This protein binds this small molecule.
Small molecule (SMILES): C=C(NCc1c(COP(=O)(O)O)cnc(C)c1O)C(=O)O

Sequence of chain 1.D:
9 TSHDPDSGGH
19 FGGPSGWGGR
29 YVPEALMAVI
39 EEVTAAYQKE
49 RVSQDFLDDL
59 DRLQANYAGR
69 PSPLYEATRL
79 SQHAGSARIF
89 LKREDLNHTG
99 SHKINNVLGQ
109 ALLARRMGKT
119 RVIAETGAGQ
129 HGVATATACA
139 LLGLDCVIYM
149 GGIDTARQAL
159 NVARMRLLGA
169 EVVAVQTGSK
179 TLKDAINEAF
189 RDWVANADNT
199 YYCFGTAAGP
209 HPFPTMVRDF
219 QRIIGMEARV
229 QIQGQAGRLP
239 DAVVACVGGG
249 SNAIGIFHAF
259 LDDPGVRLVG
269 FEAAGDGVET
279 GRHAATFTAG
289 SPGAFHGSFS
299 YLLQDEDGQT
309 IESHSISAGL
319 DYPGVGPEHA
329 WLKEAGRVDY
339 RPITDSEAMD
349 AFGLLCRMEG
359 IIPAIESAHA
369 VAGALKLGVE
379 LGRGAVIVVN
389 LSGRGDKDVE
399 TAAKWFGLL

Binding-site contacts:
Ligand atom C2 contacts residue SER390 of chain 1.D at 3.5 Å.
Ligand atom OP2 contacts residue SER249 of chain 1.D at 3.5 Å (h-bond).
Ligand atom OP2 contacts residue GLY247 of chain 1.D at 3.0 Å (h-bond).
Ligand atom N contacts residue LYS101 of chain 1.D at 3.3 Å.
Ligand atom OP3 contacts residue SER249 of chain 1.D at 3.0 Å (h-bond).
Ligand atom C6 contacts residue GLU364 of chain 1.D at 3.5 Å.
Ligand atom OXT contacts residue GLY127 of chain 1.D at 3.4 Å (h-bond).
Ligand atom P contacts residue SER249 of chain 1.D at 3.3 Å.
Ligand atom OP4 contacts residue LYS101 of chain 1.D at 3.5 Å (salt-bridge).
Ligand atom P contacts residue GLY248 of chain 1.D at 3.4 Å.
Ligand atom C6 contacts residue SER390 of chain 1.D at 3.4 Å.
Ligand atom N1 contacts residue GLU364 of chain 1.D at 3.4 Å.
Ligand atom OP3 contacts residue HIS100 of chain 1.D at 3.2 Å (h-bond).
Ligand atom N1 contacts residue SER390 of chain 1.D at 2.6 Å (h-bond).
Ligand atom OP1 contacts residue SER249 of chain 1.D at 2.6 Å (h-bond).
Ligand atom OXT contacts residue GLN128 of chain 1.D at 2.7 Å (h-bond).
Ligand atom C contacts residue THR124 of chain 1.D at 3.5 Å.
Ligand atom OXT contacts residue HIS129 of chain 1.D at 2.7 Å (h-bond).
Ligand atom OP3 contacts residue ASN250 of chain 1.D at 2.6 Å (h-bond).
Ligand atom C4A contacts residue LYS101 of chain 1.D at 3.6 Å.
Ligand atom OP2 contacts residue GLY248 of chain 1.D at 2.6 Å (h-bond).
Ligand atom C contacts residue HIS129 of chain 1.D at 3.4 Å.
Ligand atom O contacts residue HIS129 of chain 1.D at 3.4 Å.
Ligand atom CA contacts residue LYS101 of chain 1.D at 3.6 Å.
Ligand atom C6 contacts residue ASN250 of chain 1.D at 3.5 Å.
Ligand atom C5A contacts residue LEU318 of chain 1.D at 3.6 Å (hydrophobic).
Ligand atom C6 contacts residue CYS244 of chain 1.D at 3.6 Å (hydrophobic).
Ligand atom O contacts residue THR124 of chain 1.D at 2.7 Å (h-bond).
Ligand atom C contacts residue ALA126 of chain 1.D at 3.5 Å (hydrophobic).
Ligand atom C4A contacts residue GLY317 of chain 1.D at 3.5 Å.
Ligand atom OP1 contacts residue THR204 of chain 1.D at 2.7 Å (h-bond).
Ligand atom OP1 contacts residue GLY248 of chain 1.D at 3.4 Å (h-bond).
Ligand atom O contacts residue GLY125 of chain 1.D at 2.8 Å (h-bond).
Ligand atom C2A contacts residue SER390 of chain 1.D at 3.6 Å.
Ligand atom OXT contacts residue THR124 of chain 1.D at 3.5 Å (h-bond).
Ligand atom OP1 contacts residue LYS101 of chain 1.D at 3.3 Å (salt-bridge).
Ligand atom OP2 contacts residue GLY246 of chain 1.D at 2.8 Å (h-bond).
Ligand atom C contacts residue GLY125 of chain 1.D at 3.6 Å.
Ligand atom N1 contacts residue HIS100 of chain 1.D at 3.6 Å.
Ligand atom O3A contacts residue GLN128 of chain 1.D at 3.6 Å.